Sequence of chain 1.B:
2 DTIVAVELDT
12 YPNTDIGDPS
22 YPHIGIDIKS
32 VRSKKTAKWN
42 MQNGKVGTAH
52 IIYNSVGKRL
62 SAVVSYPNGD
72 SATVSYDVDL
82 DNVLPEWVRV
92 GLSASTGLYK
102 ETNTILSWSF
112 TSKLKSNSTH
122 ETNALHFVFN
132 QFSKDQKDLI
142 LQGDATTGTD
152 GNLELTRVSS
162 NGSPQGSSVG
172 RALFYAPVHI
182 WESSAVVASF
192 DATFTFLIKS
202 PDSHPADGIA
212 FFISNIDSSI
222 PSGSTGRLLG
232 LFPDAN

A protein and the small-molecule ligand that binds it are described below.
Small molecule (SMILES): CO[C@H]1O[C@H](CO)[C@@H](O)[C@H](O)[C@@H]1O

Binding-site contacts:
Ligand atom O3 contacts residue ARG228 of chain 1.B at 3.1 Å (salt-bridge).
Ligand atom O4 contacts residue ASP208 of chain 1.B at 2.5 Å (salt-bridge).
Ligand atom O1 contacts residue LEU99 of chain 1.B at 4.3 Å.
Ligand atom O6 contacts residue GLY98 of chain 1.B at 3.2 Å.
Ligand atom O5 contacts residue LEU99 of chain 1.B at 2.9 Å (h-bond).
Ligand atom O6 contacts residue LEU99 of chain 1.B at 3.2 Å (h-bond).
Ligand atom C6 contacts residue TYR12 of chain 1.B at 3.3 Å (hydrophobic).
Ligand atom C3 contacts residue ARG228 of chain 1.B at 4.0 Å.
Ligand atom O2 contacts residue LEU99 of chain 1.B at 3.9 Å.
Ligand atom O6 contacts residue ASP208 of chain 1.B at 2.9 Å (salt-bridge).
Ligand atom C4 contacts residue TYR12 of chain 1.B at 4.1 Å (hydrophobic).
Ligand atom O3 contacts residue ASN14 of chain 1.B at 4.4 Å.
Ligand atom O4 contacts residue ARG228 of chain 1.B at 3.3 Å.
Ligand atom C4 contacts residue ARG228 of chain 1.B at 3.7 Å.
Ligand atom O3 contacts residue GLY227 of chain 1.B at 3.9 Å.
Ligand atom C6 contacts residue TYR100 of chain 1.B at 4.0 Å (hydrophobic).
Ligand atom C1 contacts residue LEU99 of chain 1.B at 3.6 Å (hydrophobic).
Ligand atom O5 contacts residue GLY98 of chain 1.B at 3.8 Å.
Ligand atom C6 contacts residue ALA207 of chain 1.B at 3.5 Å (hydrophobic).
Ligand atom O6 contacts residue ALA207 of chain 1.B at 3.2 Å.
Ligand atom C5 contacts residue GLY98 of chain 1.B at 4.4 Å.
Ligand atom C4 contacts residue ASP208 of chain 1.B at 3.2 Å.
Ligand atom O6 contacts residue TYR100 of chain 1.B at 2.9 Å (h-bond).
Ligand atom O2 contacts residue GLY98 of chain 1.B at 3.6 Å.
Ligand atom O2 contacts residue GLY227 of chain 1.B at 4.2 Å.
Ligand atom C4 contacts residue ASN14 of chain 1.B at 4.0 Å.
Ligand atom C7 contacts residue LEU99 of chain 1.B at 4.3 Å (hydrophobic).
Ligand atom O4 contacts residue TYR12 of chain 1.B at 3.2 Å.
Ligand atom C5 contacts residue TYR12 of chain 1.B at 3.5 Å (hydrophobic).
Ligand atom C3 contacts residue ASN14 of chain 1.B at 4.1 Å.
Ligand atom C6 contacts residue GLY98 of chain 1.B at 4.4 Å.
Ligand atom O4 contacts residue ASN14 of chain 1.B at 2.9 Å (h-bond).
Ligand atom C6 contacts residue LEU99 of chain 1.B at 4.2 Å (hydrophobic).
Ligand atom C6 contacts residue ASP208 of chain 1.B at 3.4 Å.
Ligand atom C4 contacts residue GLY227 of chain 1.B at 4.2 Å.
Ligand atom C5 contacts residue LEU99 of chain 1.B at 4.1 Å (hydrophobic).
Ligand atom O4 contacts residue GLY227 of chain 1.B at 4.2 Å.
Ligand atom O5 contacts residue TYR100 of chain 1.B at 4.1 Å.
Ligand atom C2 contacts residue LEU99 of chain 1.B at 4.4 Å (hydrophobic).
Ligand atom C5 contacts residue ASP208 of chain 1.B at 3.9 Å.